This small molecule binds to this protein.
Small molecule (SMILES): O=C1c2cccc3cccc(c23)C(=O)N1CCc1n[nH]c(=S)n1-c1ccccc1

Binding-site contacts:
Ligand atom C29 contacts residue GLY279 of chain 1.B at 3.7 Å.
Ligand atom N22 contacts residue MET267 of chain 1.B at 3.6 Å.
Ligand atom N21 contacts residue GLY279 of chain 1.B at 3.4 Å.
Ligand atom C2 contacts residue LEU229 of chain 1.B at 3.5 Å (hydrophobic).
Ligand atom C13 contacts residue PHE283 of chain 1.B at 3.7 Å (hydrophobic).
Ligand atom C1 contacts residue PHE283 of chain 1.B at 3.8 Å (hydrophobic).
Ligand atom N19 contacts residue GLY279 of chain 1.B at 3.7 Å.
Ligand atom N22 contacts residue GLY279 of chain 1.B at 3.8 Å.
Ligand atom C7 contacts residue PHE283 of chain 1.B at 3.6 Å (hydrophobic).
Ligand atom C18 contacts residue TYR247 of chain 1.B at 3.8 Å (hydrophobic).
Ligand atom N19 contacts residue MET267 of chain 1.B at 3.7 Å.
Ligand atom N21 contacts residue MET267 of chain 1.B at 3.5 Å.
Ligand atom C5 contacts residue PHE283 of chain 1.B at 3.7 Å (hydrophobic).
Ligand atom O15 contacts residue ILE246 of chain 1.B at 3.9 Å.
Ligand atom O14 contacts residue MET267 of chain 1.B at 3.8 Å.
Ligand atom C2 contacts residue TYR78 of chain 1.B at 3.7 Å (hydrophobic).
Ligand atom N21 contacts residue TYR247 of chain 1.B at 3.8 Å.
Ligand atom C10 contacts residue LEU229 of chain 1.B at 3.4 Å (hydrophobic).
Ligand atom C9 contacts residue LEU189 of chain 1.B at 3.8 Å (hydrophobic).
Ligand atom C17 contacts residue PHE283 of chain 1.B at 3.6 Å (hydrophobic).
Ligand atom C4 contacts residue ILE246 of chain 1.B at 3.5 Å (hydrophobic).
Ligand atom N12 contacts residue PHE250 of chain 1.B at 3.9 Å.
Ligand atom C1 contacts residue LEU229 of chain 1.B at 3.6 Å (hydrophobic).
Ligand atom C20 contacts residue MET267 of chain 1.B at 3.9 Å (hydrophobic).
Ligand atom C4 contacts residue PHE283 of chain 1.B at 4.0 Å (hydrophobic).
Ligand atom C3 contacts residue TYR78 of chain 1.B at 3.8 Å (hydrophobic).
Ligand atom C3 contacts residue ILE246 of chain 1.B at 3.8 Å (hydrophobic).
Ligand atom C29 contacts residue PHE283 of chain 1.B at 3.7 Å (hydrophobic).
Ligand atom C18 contacts residue GLY279 of chain 1.B at 3.6 Å.
Ligand atom C18 contacts residue MET267 of chain 1.B at 3.8 Å (hydrophobic).
Ligand atom O15 contacts residue GLN280 of chain 1.B at 2.8 Å (h-bond).
Ligand atom C8 contacts residue LEU189 of chain 1.B at 4.0 Å (hydrophobic).
Ligand atom C11 contacts residue GLN280 of chain 1.B at 3.9 Å.
Ligand atom C25 contacts residue MET267 of chain 1.B at 3.9 Å (hydrophobic).
Ligand atom C11 contacts residue ILE246 of chain 1.B at 3.8 Å (hydrophobic).
Ligand atom C28 contacts residue PHE283 of chain 1.B at 3.8 Å (hydrophobic).
Ligand atom C13 contacts residue PHE250 of chain 1.B at 3.9 Å (hydrophobic).
Ligand atom C6 contacts residue PHE283 of chain 1.B at 3.5 Å (hydrophobic).
Ligand atom N22 contacts residue TYR247 of chain 1.B at 2.9 Å (h-bond).
Ligand atom C20 contacts residue GLY279 of chain 1.B at 3.8 Å.

Sequence of chain 1.B:
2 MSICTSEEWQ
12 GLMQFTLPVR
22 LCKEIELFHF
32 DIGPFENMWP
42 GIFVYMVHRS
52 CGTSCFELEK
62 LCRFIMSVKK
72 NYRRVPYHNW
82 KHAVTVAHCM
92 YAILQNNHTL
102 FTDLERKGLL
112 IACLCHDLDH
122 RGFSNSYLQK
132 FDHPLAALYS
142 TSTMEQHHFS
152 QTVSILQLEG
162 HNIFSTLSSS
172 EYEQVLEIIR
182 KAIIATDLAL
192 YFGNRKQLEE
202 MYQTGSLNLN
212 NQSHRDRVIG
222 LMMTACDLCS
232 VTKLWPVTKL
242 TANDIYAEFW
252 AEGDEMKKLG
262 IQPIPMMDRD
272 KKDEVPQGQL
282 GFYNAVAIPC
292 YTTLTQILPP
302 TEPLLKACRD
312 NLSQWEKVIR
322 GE